Binding-site contacts:
Ligand atom C7 contacts residue TYR85 of chain 1.A at 4.3 Å (hydrophobic).
Ligand atom O5 contacts residue ASN86 of chain 1.A at 2.4 Å (h-bond).
Ligand atom C2 contacts residue ASN86 of chain 1.A at 2.5 Å.
Ligand atom O7 contacts residue ASN86 of chain 1.A at 3.0 Å (h-bond).
Ligand atom C1 contacts residue TYR84 of chain 1.A at 4.3 Å (hydrophobic).
Ligand atom C5 contacts residue ASN86 of chain 1.A at 3.7 Å.
Ligand atom C8 contacts residue ASN86 of chain 1.A at 4.2 Å.
Ligand atom C8 contacts residue TYR84 of chain 1.A at 4.5 Å (hydrophobic).
Ligand atom C7 contacts residue ASN86 of chain 1.A at 3.1 Å.
Ligand atom N2 contacts residue TYR84 of chain 1.A at 3.9 Å.
Ligand atom C4 contacts residue ASN86 of chain 1.A at 4.3 Å.
Ligand atom C8 contacts residue TYR85 of chain 1.A at 3.8 Å (hydrophobic).
Ligand atom N2 contacts residue ASN86 of chain 1.A at 2.8 Å (h-bond).
Ligand atom C3 contacts residue ASN86 of chain 1.A at 3.8 Å.
Ligand atom C1 contacts residue ASN86 of chain 1.A at 1.4 Å.

Sequence of chain 1.A:
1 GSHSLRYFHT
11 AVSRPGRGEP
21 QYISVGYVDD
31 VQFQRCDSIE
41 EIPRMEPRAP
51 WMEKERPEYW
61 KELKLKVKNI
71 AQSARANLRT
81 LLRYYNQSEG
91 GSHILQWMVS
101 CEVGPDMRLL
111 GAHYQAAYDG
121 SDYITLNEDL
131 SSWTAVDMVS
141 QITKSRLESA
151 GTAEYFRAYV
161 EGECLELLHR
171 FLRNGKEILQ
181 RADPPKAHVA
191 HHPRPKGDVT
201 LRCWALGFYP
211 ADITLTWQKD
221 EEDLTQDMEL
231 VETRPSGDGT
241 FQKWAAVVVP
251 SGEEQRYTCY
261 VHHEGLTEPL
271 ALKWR

The protein below binds the small molecule below.
Small molecule (SMILES): CC(=O)N[C@@H]1[C@@H](O)[C@H](O)[C@@H](CO)O[C@H]1O